Binding-site contacts:
Ligand atom C6 contacts residue CYS7 of chain 2.D at 1.8 Å (hydrophobic).
Ligand atom O1 contacts residue HIS1 of chain 2.D at 2.2 Å (h-bond).
Ligand atom C5 contacts residue CYS7 of chain 2.D at 2.8 Å (hydrophobic).
Ligand atom C4 contacts residue HIS1 of chain 2.D at 3.6 Å.
Ligand atom O1 contacts residue PRO2 of chain 2.D at 3.3 Å (h-bond).
Ligand atom C2 contacts residue HIS1 of chain 2.D at 1.3 Å.
Ligand atom C4 contacts residue CYS7 of chain 2.D at 3.0 Å (hydrophobic).
Ligand atom C3 contacts residue CYS7 of chain 2.D at 4.4 Å (hydrophobic).
Ligand atom C3 contacts residue HIS1 of chain 2.D at 2.3 Å.
Ligand atom C2 contacts residue PRO2 of chain 2.D at 3.8 Å (hydrophobic).

Sequence of chain 2.D:
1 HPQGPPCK

A small-molecule ligand and the protein it binds are described below.
Small molecule (SMILES): CCCCC(=O)O